A small-molecule ligand and the protein it binds are described below.
Small molecule (SMILES): Nc1ccn([C@H]2C[C@H](O)[C@@H](COP(=O)(O)O)O2)c(=O)n1

Binding-site contacts:
Ligand atom C2' contacts residue DA1 of chain 1.LB at 3.1 Å.
Ligand atom C5' contacts residue PRO205 of chain 1.B at 4.5 Å (hydrophobic).
Ligand atom C5' contacts residue DA1 of chain 1.LB at 4.4 Å.
Ligand atom O3' contacts residue DA1 of chain 1.LB at 1.6 Å.
Ligand atom O3' contacts residue PRO205 of chain 1.B at 4.2 Å.
Ligand atom C4' contacts residue DA1 of chain 1.LB at 3.9 Å.
Ligand atom O5' contacts residue DA1 of chain 1.LB at 4.3 Å.
Ligand atom C3' contacts residue DA1 of chain 1.LB at 2.6 Å.

Sequence of chain 1.B:
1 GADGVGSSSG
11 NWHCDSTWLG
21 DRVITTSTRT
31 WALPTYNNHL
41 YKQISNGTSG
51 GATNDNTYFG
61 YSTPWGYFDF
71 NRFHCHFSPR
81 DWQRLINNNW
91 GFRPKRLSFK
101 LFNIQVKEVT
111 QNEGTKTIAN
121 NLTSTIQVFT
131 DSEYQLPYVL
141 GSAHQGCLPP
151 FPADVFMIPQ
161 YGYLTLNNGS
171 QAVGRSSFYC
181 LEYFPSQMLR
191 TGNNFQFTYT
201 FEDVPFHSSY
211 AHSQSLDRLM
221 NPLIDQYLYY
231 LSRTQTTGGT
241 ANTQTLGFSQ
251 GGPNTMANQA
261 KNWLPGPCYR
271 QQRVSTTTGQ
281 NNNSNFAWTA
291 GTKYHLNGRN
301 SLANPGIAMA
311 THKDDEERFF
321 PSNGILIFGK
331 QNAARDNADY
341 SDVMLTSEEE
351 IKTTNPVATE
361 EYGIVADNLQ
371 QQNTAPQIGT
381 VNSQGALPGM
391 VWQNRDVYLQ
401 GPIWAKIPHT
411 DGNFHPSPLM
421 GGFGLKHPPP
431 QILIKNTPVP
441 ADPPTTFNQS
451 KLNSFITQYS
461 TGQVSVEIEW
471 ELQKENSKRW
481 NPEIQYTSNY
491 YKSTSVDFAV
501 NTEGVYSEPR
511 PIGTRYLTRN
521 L